This protein binds this small molecule.
Small molecule (SMILES): CC(=O)N[C@H]1[C@H]([C@H](O)[C@H](O)CO)O[C@@](O[C@H]2[C@@H](O)[C@@H](CO)O[C@@H](O[C@H]3[C@H](O)[C@@H](O)[C@H](O)O[C@@H]3CO)[C@@H]2O)(C(=O)O)C[C@@H]1O

Sequence of chain 3.F:
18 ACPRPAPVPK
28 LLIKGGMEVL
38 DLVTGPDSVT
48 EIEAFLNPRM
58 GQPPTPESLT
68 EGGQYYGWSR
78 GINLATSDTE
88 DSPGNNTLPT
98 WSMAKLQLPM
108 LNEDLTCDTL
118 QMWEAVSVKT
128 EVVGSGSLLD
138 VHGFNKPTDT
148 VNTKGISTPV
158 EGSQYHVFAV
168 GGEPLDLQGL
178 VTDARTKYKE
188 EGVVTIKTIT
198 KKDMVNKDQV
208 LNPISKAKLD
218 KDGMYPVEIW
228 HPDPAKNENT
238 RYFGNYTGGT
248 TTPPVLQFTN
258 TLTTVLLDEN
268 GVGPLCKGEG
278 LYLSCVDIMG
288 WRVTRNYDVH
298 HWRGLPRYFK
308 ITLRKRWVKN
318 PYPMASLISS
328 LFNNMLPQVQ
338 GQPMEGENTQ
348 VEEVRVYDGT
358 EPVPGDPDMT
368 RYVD

Sequence of chain 2.F:
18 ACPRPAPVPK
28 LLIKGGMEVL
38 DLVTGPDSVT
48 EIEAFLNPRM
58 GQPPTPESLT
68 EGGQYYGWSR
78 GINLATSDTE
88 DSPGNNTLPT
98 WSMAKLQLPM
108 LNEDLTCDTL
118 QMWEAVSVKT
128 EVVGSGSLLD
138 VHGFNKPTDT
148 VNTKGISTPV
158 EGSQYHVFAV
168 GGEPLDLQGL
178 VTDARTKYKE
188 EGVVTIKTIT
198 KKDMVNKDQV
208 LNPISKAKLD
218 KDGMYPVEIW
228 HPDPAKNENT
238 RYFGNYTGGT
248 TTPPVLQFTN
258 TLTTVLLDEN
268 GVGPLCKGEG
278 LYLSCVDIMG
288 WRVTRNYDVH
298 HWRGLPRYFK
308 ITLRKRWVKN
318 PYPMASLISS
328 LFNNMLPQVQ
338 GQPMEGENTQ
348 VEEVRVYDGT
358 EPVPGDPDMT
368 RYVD

Binding-site contacts:
Ligand atom C4 contacts residue VAL296 of chain 3.F at 4.3 Å (hydrophobic).
Ligand atom O1A contacts residue ARG77 of chain 3.F at 3.0 Å (salt-bridge).
Ligand atom O10 contacts residue THR291 of chain 3.F at 3.7 Å.
Ligand atom O4 contacts residue THR291 of chain 3.F at 3.3 Å.
Ligand atom C6 contacts residue TYR72 of chain 3.F at 3.6 Å (hydrophobic).
Ligand atom O4 contacts residue ASN80 of chain 3.F at 4.2 Å.
Ligand atom C7 contacts residue TYR72 of chain 3.F at 4.2 Å (hydrophobic).
Ligand atom C4 contacts residue HIS298 of chain 3.F at 4.1 Å.
Ligand atom C3 contacts residue VAL296 of chain 3.F at 3.5 Å (hydrophobic).
Ligand atom O4 contacts residue VAL296 of chain 3.F at 3.8 Å.
Ligand atom C3 contacts residue HIS298 of chain 3.F at 4.1 Å.
Ligand atom O3 contacts residue ASN80 of chain 3.F at 4.0 Å.
Ligand atom C6 contacts residue THR94 of chain 3.F at 4.2 Å.
Ligand atom O4 contacts residue TYR72 of chain 3.F at 4.3 Å.
Ligand atom O1B contacts residue TYR72 of chain 3.F at 4.1 Å.
Ligand atom O3 contacts residue GLY78 of chain 3.F at 3.7 Å.
Ligand atom C3 contacts residue ARG77 of chain 3.F at 3.9 Å.
Ligand atom C2 contacts residue GLY78 of chain 3.F at 4.2 Å.
Ligand atom C6 contacts residue ASN93 of chain 3.F at 3.1 Å.
Ligand atom C5 contacts residue TYR72 of chain 3.F at 3.6 Å (hydrophobic).
Ligand atom N5 contacts residue TYR72 of chain 3.F at 3.1 Å (h-bond).
Ligand atom O8 contacts residue ARG77 of chain 3.F at 3.9 Å.
Ligand atom C10 contacts residue TYR72 of chain 3.F at 4.1 Å (hydrophobic).
Ligand atom C1 contacts residue TYR72 of chain 3.F at 3.8 Å (hydrophobic).
Ligand atom O1A contacts residue TYR72 of chain 3.F at 3.2 Å.
Ligand atom C3 contacts residue GLY78 of chain 3.F at 4.2 Å.
Ligand atom O1A contacts residue GLY78 of chain 3.F at 3.7 Å.
Ligand atom C1 contacts residue ARG77 of chain 3.F at 3.5 Å.
Ligand atom O4 contacts residue HIS298 of chain 3.F at 3.1 Å (h-bond).
Ligand atom C4 contacts residue TYR72 of chain 3.F at 3.5 Å (hydrophobic).
Ligand atom O10 contacts residue ASN293 of chain 3.F at 3.5 Å (h-bond).
Ligand atom O8 contacts residue TYR72 of chain 3.F at 4.2 Å.
Ligand atom O1B contacts residue ARG77 of chain 3.F at 2.9 Å (salt-bridge).
Ligand atom O4 contacts residue ILE79 of chain 3.F at 3.5 Å (h-bond).
Ligand atom O6 contacts residue ASN93 of chain 3.F at 2.9 Å (h-bond).
Ligand atom C4 contacts residue GLY78 of chain 3.F at 3.4 Å.
Ligand atom C3 contacts residue GLY78 of chain 3.F at 4.0 Å.
Ligand atom C5 contacts residue ASN93 of chain 3.F at 4.2 Å.
Ligand atom O4 contacts residue GLY78 of chain 3.F at 3.1 Å.
Ligand atom C11 contacts residue ASP85 of chain 2.F at 3.7 Å.